Sequence of chain 1.D:
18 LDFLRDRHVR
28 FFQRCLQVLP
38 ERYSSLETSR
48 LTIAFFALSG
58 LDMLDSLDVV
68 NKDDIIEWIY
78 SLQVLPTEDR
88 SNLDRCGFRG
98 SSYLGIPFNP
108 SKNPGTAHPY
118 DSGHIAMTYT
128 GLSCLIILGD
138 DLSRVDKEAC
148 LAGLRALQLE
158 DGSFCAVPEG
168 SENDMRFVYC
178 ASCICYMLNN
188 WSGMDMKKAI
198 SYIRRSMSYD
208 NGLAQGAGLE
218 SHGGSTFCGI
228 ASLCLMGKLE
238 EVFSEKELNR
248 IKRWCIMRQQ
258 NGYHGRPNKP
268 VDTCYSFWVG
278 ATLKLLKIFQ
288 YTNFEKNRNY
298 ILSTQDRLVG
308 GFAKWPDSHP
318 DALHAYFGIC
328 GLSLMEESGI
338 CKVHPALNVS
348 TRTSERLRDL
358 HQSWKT

Sequence of chain 1.C:
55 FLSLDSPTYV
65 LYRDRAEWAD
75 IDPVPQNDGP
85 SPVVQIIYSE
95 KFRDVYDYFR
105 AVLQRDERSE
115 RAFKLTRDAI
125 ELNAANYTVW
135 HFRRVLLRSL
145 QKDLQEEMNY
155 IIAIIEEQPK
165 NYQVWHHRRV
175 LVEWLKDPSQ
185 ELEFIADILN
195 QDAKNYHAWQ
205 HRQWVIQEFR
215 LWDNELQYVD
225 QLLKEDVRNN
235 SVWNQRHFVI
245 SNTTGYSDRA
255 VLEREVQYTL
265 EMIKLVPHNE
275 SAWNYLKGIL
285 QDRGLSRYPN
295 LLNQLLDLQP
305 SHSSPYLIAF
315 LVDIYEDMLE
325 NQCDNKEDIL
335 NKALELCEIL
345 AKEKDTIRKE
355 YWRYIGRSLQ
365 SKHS

The small molecule below binds the protein below.
Small molecule (SMILES): CC(C)=CCC/C(C)=C/CC/C(C)=C/CCN(C)CCO[P](=O)(O)OP(=O)(O)O

Sequence of chain 1.N:
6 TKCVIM

Binding-site contacts:
Ligand atom C6 contacts residue HIS219 of chain 1.D at 3.7 Å.
Ligand atom C11 contacts residue ARG173 of chain 1.D at 3.6 Å.
Ligand atom C5 contacts residue VAL9 of chain 1.N at 4.0 Å (hydrophobic).
Ligand atom C1 contacts residue TYR200 of chain 1.C at 3.5 Å (hydrophobic).
Ligand atom C13 contacts residue ARG173 of chain 1.D at 3.8 Å.
Ligand atom C10 contacts residue TYR272 of chain 1.D at 3.5 Å (hydrophobic).
Ligand atom C9 contacts residue GLY221 of chain 1.D at 4.0 Å.
Ligand atom O2A contacts residue LYS164 of chain 1.C at 3.0 Å (salt-bridge).
Ligand atom C4 contacts residue VAL9 of chain 1.N at 3.8 Å (hydrophobic).
Ligand atom N3 contacts residue TYR166 of chain 1.C at 4.0 Å.
Ligand atom C17 contacts residue TYR126 of chain 1.D at 4.0 Å (hydrophobic).
Ligand atom O2B contacts residue ARG263 of chain 1.D at 3.6 Å (salt-bridge).
Ligand atom C12 contacts residue TRP275 of chain 1.D at 3.8 Å (hydrophobic).
Ligand atom C1 contacts residue HIS201 of chain 1.C at 3.8 Å.
Ligand atom O2B contacts residue TYR272 of chain 1.D at 3.7 Å.
Ligand atom C10 contacts residue TRP275 of chain 1.D at 3.5 Å (hydrophobic).
Ligand atom C9 contacts residue TRP275 of chain 1.D at 3.9 Å (hydrophobic).
Ligand atom C19 contacts residue ASN345 of chain 1.D at 3.9 Å.
Ligand atom C20 contacts residue THR127 of chain 1.D at 3.7 Å.
Ligand atom C14 contacts residue ILE10 of chain 1.N at 3.7 Å (hydrophobic).
Ligand atom C16 contacts residue TYR176 of chain 1.D at 3.9 Å (hydrophobic).
Ligand atom C12 contacts residue CYS225 of chain 1.D at 3.9 Å (hydrophobic).
Ligand atom O1B contacts residue ARG263 of chain 1.D at 3.0 Å (salt-bridge).
Ligand atom O1B contacts residue LYS266 of chain 1.D at 2.9 Å (salt-bridge).
Ligand atom C15 contacts residue TYR176 of chain 1.D at 3.9 Å (hydrophobic).
Ligand atom O1A contacts residue ASN199 of chain 1.C at 4.0 Å.
Ligand atom O3B contacts residue TYR272 of chain 1.D at 3.7 Å.
Ligand atom C5 contacts residue TYR166 of chain 1.C at 3.7 Å (hydrophobic).
Ligand atom O1A contacts residue TYR200 of chain 1.C at 3.2 Å (h-bond).
Ligand atom O3A contacts residue ARG263 of chain 1.D at 3.9 Å.
Ligand atom O2B contacts residue HIS219 of chain 1.D at 2.5 Å (h-bond).
Ligand atom C18 contacts residue TYR126 of chain 1.D at 3.7 Å (hydrophobic).
Ligand atom PB contacts residue ARG263 of chain 1.D at 3.6 Å.
Ligand atom C14 contacts residue ARG173 of chain 1.D at 3.6 Å.
Ligand atom C15 contacts residue ARG173 of chain 1.D at 3.9 Å.
Ligand atom C2 contacts residue TYR166 of chain 1.C at 3.7 Å (hydrophobic).
Ligand atom C19 contacts residue TYR126 of chain 1.D at 3.8 Å (hydrophobic).
Ligand atom C12 contacts residue ARG173 of chain 1.D at 3.8 Å.
Ligand atom O1A contacts residue LYS198 of chain 1.C at 3.7 Å.
Ligand atom O1A contacts residue ARG263 of chain 1.D at 3.1 Å (salt-bridge).